The protein below binds the small molecule below.
Small molecule (SMILES): C[C@]1(c2nc3cccc(C(N)=O)c3[nH]2)CCCN1

Sequence of chain 1.B:
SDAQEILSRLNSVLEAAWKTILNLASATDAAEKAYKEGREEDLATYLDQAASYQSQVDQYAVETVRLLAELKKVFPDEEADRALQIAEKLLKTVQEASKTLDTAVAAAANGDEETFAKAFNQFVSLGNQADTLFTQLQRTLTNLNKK

Binding-site contacts:
Ligand atom O12 contacts residue VAL57 of chain 1.B at 3.5 Å.
Ligand atom C10 contacts residue GLN54 of chain 1.B at 3.6 Å.
Ligand atom N11 contacts residue GLN54 of chain 1.B at 2.9 Å (h-bond).
Ligand atom N11 contacts residue ALA97 of chain 1.B at 3.9 Å.
Ligand atom C16 contacts residue ALA25 of chain 1.B at 3.5 Å (hydrophobic).
Ligand atom C4 contacts residue GLY127 of chain 1.B at 3.6 Å.
Ligand atom C18 contacts residue ASN128 of chain 1.B at 3.4 Å.
Ligand atom C15 contacts residue LEU24 of chain 1.B at 4.0 Å (hydrophobic).
Ligand atom C6 contacts residue VAL94 of chain 1.B at 3.8 Å (hydrophobic).
Ligand atom C3 contacts residue ASP131 of chain 1.B at 4.0 Å.
Ligand atom C2 contacts residue ASP131 of chain 1.B at 3.6 Å.
Ligand atom C16 contacts residue LEU24 of chain 1.B at 3.9 Å (hydrophobic).
Ligand atom O12 contacts residue VAL94 of chain 1.B at 3.4 Å.
Ligand atom N7 contacts residue ASP131 of chain 1.B at 3.9 Å.
Ligand atom C8 contacts residue GLY127 of chain 1.B at 3.4 Å.
Ligand atom C15 contacts residue THR28 of chain 1.B at 3.8 Å.
Ligand atom C1 contacts residue ALA130 of chain 1.B at 3.6 Å (hydrophobic).
Ligand atom C16 contacts residue ILE21 of chain 1.B at 4.0 Å (hydrophobic).
Ligand atom C2 contacts residue ILE21 of chain 1.B at 3.6 Å (hydrophobic).
Ligand atom C1 contacts residue ILE21 of chain 1.B at 3.5 Å (hydrophobic).
Ligand atom N14 contacts residue GLY127 of chain 1.B at 3.8 Å.
Ligand atom N11 contacts residue LEU24 of chain 1.B at 3.5 Å.
Ligand atom N7 contacts residue ILE21 of chain 1.B at 3.7 Å.
Ligand atom C1 contacts residue ASP131 of chain 1.B at 4.1 Å.
Ligand atom N11 contacts residue GLY127 of chain 1.B at 4.0 Å.
Ligand atom C4 contacts residue ALA130 of chain 1.B at 4.0 Å (hydrophobic).
Ligand atom C6 contacts residue ALA130 of chain 1.B at 3.4 Å (hydrophobic).
Ligand atom C13 contacts residue GLY127 of chain 1.B at 4.1 Å.
Ligand atom C2 contacts residue ALA130 of chain 1.B at 3.9 Å (hydrophobic).
Ligand atom C3 contacts residue ILE21 of chain 1.B at 3.7 Å (hydrophobic).
Ligand atom C17 contacts residue ALA25 of chain 1.B at 3.6 Å (hydrophobic).
Ligand atom C18 contacts residue GLY127 of chain 1.B at 3.9 Å.
Ligand atom N9 contacts residue LEU24 of chain 1.B at 4.1 Å.
Ligand atom C5 contacts residue ALA130 of chain 1.B at 3.6 Å (hydrophobic).
Ligand atom C10 contacts residue LEU24 of chain 1.B at 4.1 Å (hydrophobic).
Ligand atom N7 contacts residue GLY127 of chain 1.B at 3.3 Å (h-bond).
Ligand atom N9 contacts residue GLY127 of chain 1.B at 3.4 Å.
Ligand atom O12 contacts residue GLN54 of chain 1.B at 2.9 Å (h-bond).
Ligand atom C3 contacts residue GLY127 of chain 1.B at 3.4 Å.
Ligand atom C6 contacts residue VAL57 of chain 1.B at 3.8 Å (hydrophobic).